Sequence of chain 1.B:
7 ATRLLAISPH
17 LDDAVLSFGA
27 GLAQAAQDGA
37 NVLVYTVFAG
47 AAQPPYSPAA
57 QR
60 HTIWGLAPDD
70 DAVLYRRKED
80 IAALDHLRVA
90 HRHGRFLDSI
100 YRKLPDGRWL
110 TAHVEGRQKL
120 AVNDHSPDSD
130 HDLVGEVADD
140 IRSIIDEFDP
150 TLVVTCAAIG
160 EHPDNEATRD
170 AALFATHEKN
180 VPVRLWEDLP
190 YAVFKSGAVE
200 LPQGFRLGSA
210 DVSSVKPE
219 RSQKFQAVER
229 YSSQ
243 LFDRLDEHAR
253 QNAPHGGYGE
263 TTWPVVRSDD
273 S

This small molecule binds to this protein.
Small molecule (SMILES): CC(C)CCCCCCC(=O)O

Binding-site contacts:
Ligand atom CAE contacts residue LEU22 of chain 1.B at 3.6 Å (hydrophobic).
Ligand atom CAF contacts residue VAL226 of chain 1.B at 3.6 Å (hydrophobic).
Ligand atom CAI contacts residue GLN232 of chain 1.B at 4.4 Å.
Ligand atom CAH contacts residue LEU243 of chain 1.B at 4.4 Å (hydrophobic).
Ligand atom O contacts residue OMY6 of chain 1.F at 4.3 Å.
Ligand atom CAJ contacts residue OMY6 of chain 1.F at 4.0 Å.
Ligand atom CAJ contacts residue PRO189 of chain 1.B at 3.6 Å (hydrophobic).
Ligand atom CAL contacts residue GCS1 of chain 1.O at 2.4 Å.
Ligand atom CAK contacts residue GCS1 of chain 1.O at 2.9 Å.
Ligand atom CAL contacts residue PRO189 of chain 1.B at 4.3 Å (hydrophobic).
Ligand atom CAD contacts residue LEU22 of chain 1.B at 3.7 Å (hydrophobic).
Ligand atom C contacts residue GHP4 of chain 1.F at 3.4 Å.
Ligand atom C contacts residue TYR190 of chain 1.B at 3.5 Å (hydrophobic).
Ligand atom CAF contacts residue LEU243 of chain 1.B at 3.8 Å (hydrophobic).
Ligand atom CAL contacts residue OMY6 of chain 1.F at 4.2 Å.
Ligand atom CAD contacts residue TYR229 of chain 1.B at 4.3 Å (hydrophobic).
Ligand atom CAG contacts residue GLN232 of chain 1.B at 3.8 Å.
Ligand atom CAE contacts residue LEU243 of chain 1.B at 3.8 Å (hydrophobic).
Ligand atom CAF contacts residue LEU22 of chain 1.B at 4.3 Å (hydrophobic).
Ligand atom CAH contacts residue LEU22 of chain 1.B at 4.0 Å (hydrophobic).
Ligand atom CAD contacts residue ASP18 of chain 1.B at 3.2 Å.
Ligand atom C contacts residue GCS1 of chain 1.O at 1.3 Å.
Ligand atom O contacts residue HIS161 of chain 1.B at 4.3 Å.
Ligand atom CAG contacts residue LEU243 of chain 1.B at 3.6 Å (hydrophobic).
Ligand atom CAL contacts residue TYR190 of chain 1.B at 4.5 Å (hydrophobic).
Ligand atom CAF contacts residue MSE233 of chain 1.B at 3.0 Å.
Ligand atom CAK contacts residue OMY6 of chain 1.F at 3.6 Å.
Ligand atom O contacts residue GCS1 of chain 1.O at 2.2 Å (h-bond).
Ligand atom CAH contacts residue GLN232 of chain 1.B at 4.4 Å.
Ligand atom CAE contacts residue VAL226 of chain 1.B at 4.3 Å (hydrophobic).
Ligand atom CAJ contacts residue GCS1 of chain 1.O at 4.4 Å.
Ligand atom O contacts residue ASP19 of chain 1.B at 4.2 Å.
Ligand atom CAG contacts residue NAG1 of chain 1.N at 3.8 Å.
Ligand atom CAE contacts residue MSE233 of chain 1.B at 4.4 Å.
Ligand atom O contacts residue GHP4 of chain 1.F at 3.3 Å (h-bond).
Ligand atom CAI contacts residue NAG1 of chain 1.N at 4.0 Å.
Ligand atom CAE contacts residue GLN232 of chain 1.B at 4.4 Å.
Ligand atom CAD contacts residue GLN232 of chain 1.B at 3.6 Å.
Ligand atom C contacts residue OMY6 of chain 1.F at 3.8 Å.
Ligand atom O contacts residue TYR190 of chain 1.B at 2.6 Å (h-bond).